Binding-site contacts:
Ligand atom P contacts residue ASN491 of chain 33.A at 3.0 Å.
Ligand atom OP1 contacts residue TYR271 of chain 33.A at 3.1 Å (h-bond).
Ligand atom O5' contacts residue ASN491 of chain 33.A at 3.5 Å (h-bond).
Ligand atom OP1 contacts residue ASP273 of chain 33.A at 3.3 Å.
Ligand atom C5' contacts residue ASN491 of chain 33.A at 4.0 Å.
Ligand atom OP2 contacts residue ASP273 of chain 33.A at 2.4 Å.
Ligand atom OP2 contacts residue ASN491 of chain 33.A at 1.7 Å (h-bond).
Ligand atom O5' contacts residue ASP273 of chain 33.A at 4.1 Å.
Ligand atom P contacts residue TYR271 of chain 33.A at 4.5 Å.
Ligand atom OP1 contacts residue PHE272 of chain 33.A at 3.4 Å.
Ligand atom P contacts residue ASP273 of chain 33.A at 2.8 Å.
Ligand atom C5' contacts residue ASP273 of chain 33.A at 3.8 Å.
Ligand atom OP1 contacts residue ASN491 of chain 33.A at 3.6 Å.
Ligand atom P contacts residue PHE272 of chain 33.A at 4.3 Å.

Sequence of chain 33.A:
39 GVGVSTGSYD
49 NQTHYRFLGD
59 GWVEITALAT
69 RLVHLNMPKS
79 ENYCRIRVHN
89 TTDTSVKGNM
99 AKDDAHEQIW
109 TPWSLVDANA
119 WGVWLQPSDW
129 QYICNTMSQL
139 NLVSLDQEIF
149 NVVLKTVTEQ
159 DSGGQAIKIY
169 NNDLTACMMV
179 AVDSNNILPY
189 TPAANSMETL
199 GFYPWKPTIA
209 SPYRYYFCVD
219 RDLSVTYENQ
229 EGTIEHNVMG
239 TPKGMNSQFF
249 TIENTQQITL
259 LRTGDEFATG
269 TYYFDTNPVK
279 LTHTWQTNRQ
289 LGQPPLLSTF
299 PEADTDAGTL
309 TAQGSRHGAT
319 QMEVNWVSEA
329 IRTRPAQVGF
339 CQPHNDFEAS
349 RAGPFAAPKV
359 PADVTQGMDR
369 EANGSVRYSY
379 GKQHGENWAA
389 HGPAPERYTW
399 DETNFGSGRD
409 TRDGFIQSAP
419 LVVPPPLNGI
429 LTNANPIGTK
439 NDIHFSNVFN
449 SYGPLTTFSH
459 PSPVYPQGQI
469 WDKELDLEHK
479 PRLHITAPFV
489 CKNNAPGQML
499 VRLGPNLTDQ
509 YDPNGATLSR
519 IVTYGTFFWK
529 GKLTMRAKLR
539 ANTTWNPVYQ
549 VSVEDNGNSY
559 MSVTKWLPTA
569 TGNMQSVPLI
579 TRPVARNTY

A protein and the small-molecule ligand that binds it are described below.
Small molecule (SMILES): Nc1ncnc2c1ncn2[C@H]1C[C@H](O)[C@@H](COP(=O)(O)O)O1